This small molecule binds to this protein.
Small molecule (SMILES): CCCC/C=C/C(=O)N[C@@H](Cc1cc(F)cc(F)c1)C(=O)N[C@H]1COC(=O)[C@@H]2C[C@@H](C)CN2C(=O)[C@H](C)NC(=O)[C@@H]2CCCCN2C(=O)[C@@H]2CCCN2C1=O

Binding-site contacts:
Ligand atom C7 contacts residue ASP27 of chain 1.F at 3.1 Å.
Ligand atom C2 contacts residue TYR63 of chain 1.F at 3.8 Å (hydrophobic).
Ligand atom C contacts residue TYR61 of chain 1.F at 3.1 Å (hydrophobic).
Ligand atom CE2 contacts residue LEU49 of chain 1.G at 3.6 Å (hydrophobic).
Ligand atom C2 contacts residue ILE29 of chain 1.F at 3.8 Å (hydrophobic).
Ligand atom CD contacts residue PHE113 of chain 1.F at 3.8 Å (hydrophobic).
Ligand atom CE contacts residue ASP27 of chain 1.F at 3.1 Å.
Ligand atom F2 contacts residue ILE93 of chain 1.F at 3.7 Å.
Ligand atom CE2 contacts residue TYR63 of chain 1.F at 3.6 Å (hydrophobic).
Ligand atom CE1 contacts residue LEU49 of chain 1.G at 3.9 Å (hydrophobic).
Ligand atom O2 contacts residue GLN52 of chain 1.G at 3.3 Å (h-bond).
Ligand atom F1 contacts residue HIS83 of chain 1.G at 3.2 Å.
Ligand atom O2 contacts residue LEU49 of chain 1.G at 3.7 Å.
Ligand atom O contacts residue GLN89 of chain 1.F at 3.7 Å.
Ligand atom C6 contacts residue ASP27 of chain 1.F at 2.9 Å.
Ligand atom CB contacts residue TYR61 of chain 1.F at 3.5 Å (hydrophobic).
Ligand atom CD1 contacts residue HIS83 of chain 1.G at 3.5 Å.
Ligand atom C1 contacts residue TYR63 of chain 1.F at 3.8 Å (hydrophobic).
Ligand atom C5 contacts residue ALA53 of chain 1.G at 3.9 Å (hydrophobic).
Ligand atom CB contacts residue GLN89 of chain 1.F at 3.4 Å.
Ligand atom C7 contacts residue ALA53 of chain 1.G at 3.8 Å (hydrophobic).
Ligand atom N contacts residue TYR63 of chain 1.F at 2.9 Å (h-bond).
Ligand atom C1 contacts residue LEU49 of chain 1.G at 3.7 Å (hydrophobic).
Ligand atom C7 contacts residue ARG23 of chain 1.F at 3.7 Å.
Ligand atom CD contacts residue ILE29 of chain 1.F at 3.9 Å (hydrophobic).
Ligand atom CD contacts residue TYR61 of chain 1.F at 3.9 Å (hydrophobic).
Ligand atom O contacts residue TYR63 of chain 1.F at 2.9 Å (h-bond).
Ligand atom CA contacts residue TYR61 of chain 1.F at 3.6 Å (hydrophobic).
Ligand atom CB contacts residue ILE91 of chain 1.F at 3.6 Å (hydrophobic).
Ligand atom F1 contacts residue THR80 of chain 1.G at 3.2 Å.
Ligand atom CB contacts residue TYR63 of chain 1.F at 3.9 Å (hydrophobic).
Ligand atom F2 contacts residue TYR63 of chain 1.F at 2.9 Å.
Ligand atom C5 contacts residue LEU49 of chain 1.G at 3.8 Å (hydrophobic).
Ligand atom C4 contacts residue ILE29 of chain 1.F at 3.6 Å (hydrophobic).
Ligand atom CZ contacts residue THR80 of chain 1.G at 3.4 Å.
Ligand atom CD2 contacts residue TYR63 of chain 1.F at 3.2 Å (hydrophobic).
Ligand atom CA contacts residue TYR61 of chain 1.F at 3.2 Å (hydrophobic).
Ligand atom F2 contacts residue LEU49 of chain 1.G at 3.6 Å.
Ligand atom N contacts residue TYR61 of chain 1.F at 3.5 Å.
Ligand atom O contacts residue TYR61 of chain 1.F at 3.0 Å.

Sequence of chain 1.G:
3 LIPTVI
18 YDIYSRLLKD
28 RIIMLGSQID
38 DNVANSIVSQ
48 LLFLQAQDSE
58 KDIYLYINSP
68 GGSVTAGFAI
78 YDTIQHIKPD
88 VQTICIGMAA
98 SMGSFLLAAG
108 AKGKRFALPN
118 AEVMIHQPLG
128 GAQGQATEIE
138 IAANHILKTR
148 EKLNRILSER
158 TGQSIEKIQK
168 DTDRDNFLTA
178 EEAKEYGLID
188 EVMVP

Sequence of chain 1.F:
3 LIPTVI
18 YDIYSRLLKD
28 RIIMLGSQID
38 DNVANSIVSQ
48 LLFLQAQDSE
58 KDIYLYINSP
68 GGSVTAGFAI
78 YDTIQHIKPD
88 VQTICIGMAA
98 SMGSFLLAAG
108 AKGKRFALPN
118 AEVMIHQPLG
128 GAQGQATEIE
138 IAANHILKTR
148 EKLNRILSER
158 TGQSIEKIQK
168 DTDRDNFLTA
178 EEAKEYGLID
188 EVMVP